Binding-site contacts:
Ligand atom O1A contacts residue MET442 of chain 1.K at 3.9 Å.
Ligand atom O6 contacts residue SER443 of chain 1.K at 2.5 Å (h-bond).
Ligand atom C5 contacts residue SER443 of chain 1.K at 4.1 Å.
Ligand atom O1A contacts residue SER441 of chain 1.K at 3.7 Å.
Ligand atom O4 contacts residue ASN444 of chain 1.K at 3.8 Å.
Ligand atom O8 contacts residue SER443 of chain 1.K at 4.5 Å.
Ligand atom O1A contacts residue SER443 of chain 1.K at 2.3 Å (h-bond).
Ligand atom C1 contacts residue SER443 of chain 1.K at 1.8 Å.
Ligand atom C2 contacts residue SER443 of chain 1.K at 1.4 Å.
Ligand atom C3 contacts residue ASN444 of chain 1.K at 4.2 Å.
Ligand atom C5 contacts residue ASN444 of chain 1.K at 4.1 Å.
Ligand atom C4 contacts residue ASN444 of chain 1.K at 3.5 Å.
Ligand atom O1B contacts residue SER443 of chain 1.K at 2.7 Å (h-bond).
Ligand atom C4 contacts residue SER443 of chain 1.K at 3.5 Å.
Ligand atom C6 contacts residue ASN444 of chain 1.K at 4.2 Å.
Ligand atom C6 contacts residue SER443 of chain 1.K at 3.5 Å.
Ligand atom C2 contacts residue ASN444 of chain 1.K at 4.3 Å.
Ligand atom C3 contacts residue SER443 of chain 1.K at 2.6 Å.

This protein binds this small molecule.
Small molecule (SMILES): C[C@H](O)[C@H](N)[C@@H]1O[C@](O)(C(=O)O)C[C@H](O)[C@@H]1N

Sequence of chain 1.K:
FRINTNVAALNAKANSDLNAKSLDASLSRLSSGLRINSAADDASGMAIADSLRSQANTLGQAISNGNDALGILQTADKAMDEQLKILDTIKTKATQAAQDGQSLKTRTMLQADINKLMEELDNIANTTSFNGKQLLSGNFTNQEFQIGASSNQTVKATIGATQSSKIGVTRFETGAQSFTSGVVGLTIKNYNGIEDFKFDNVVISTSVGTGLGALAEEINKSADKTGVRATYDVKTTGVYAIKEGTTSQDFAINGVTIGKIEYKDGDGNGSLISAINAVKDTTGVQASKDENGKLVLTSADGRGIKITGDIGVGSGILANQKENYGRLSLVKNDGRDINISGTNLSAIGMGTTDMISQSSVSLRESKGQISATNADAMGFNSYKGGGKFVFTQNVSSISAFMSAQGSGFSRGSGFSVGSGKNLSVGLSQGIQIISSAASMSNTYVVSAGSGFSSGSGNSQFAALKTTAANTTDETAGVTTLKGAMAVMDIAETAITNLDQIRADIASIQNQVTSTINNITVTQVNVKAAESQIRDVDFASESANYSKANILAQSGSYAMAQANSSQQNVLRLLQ